Sequence of chain 1.A:
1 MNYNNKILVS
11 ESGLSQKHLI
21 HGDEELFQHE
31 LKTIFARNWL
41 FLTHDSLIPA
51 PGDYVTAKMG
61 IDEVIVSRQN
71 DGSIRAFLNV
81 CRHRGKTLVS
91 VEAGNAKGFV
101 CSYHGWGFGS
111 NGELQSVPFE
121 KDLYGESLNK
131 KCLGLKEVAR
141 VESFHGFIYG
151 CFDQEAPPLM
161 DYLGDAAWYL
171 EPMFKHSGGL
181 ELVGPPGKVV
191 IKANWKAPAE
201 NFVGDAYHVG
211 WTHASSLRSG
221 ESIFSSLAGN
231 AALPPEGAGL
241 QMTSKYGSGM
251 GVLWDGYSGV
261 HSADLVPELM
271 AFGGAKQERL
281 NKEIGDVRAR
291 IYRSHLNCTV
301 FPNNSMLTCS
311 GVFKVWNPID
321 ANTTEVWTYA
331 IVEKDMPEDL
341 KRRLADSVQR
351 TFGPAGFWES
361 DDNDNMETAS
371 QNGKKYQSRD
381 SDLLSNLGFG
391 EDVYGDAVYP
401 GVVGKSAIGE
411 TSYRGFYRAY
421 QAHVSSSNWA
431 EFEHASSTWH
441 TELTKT

Binding-site contacts:
Ligand atom C3 contacts residue VAL209 of chain 1.A at 3.9 Å (hydrophobic).
Ligand atom C1 contacts residue VAL209 of chain 1.A at 4.2 Å (hydrophobic).
Ligand atom C8 contacts residue HIS208 of chain 1.A at 3.8 Å.
Ligand atom C6 contacts residue LEU307 of chain 1.A at 4.0 Å (hydrophobic).
Ligand atom C9 contacts residue ASP205 of chain 1.A at 3.6 Å.
Ligand atom C2 contacts residue PHE224 of chain 1.A at 4.3 Å (hydrophobic).
Ligand atom C4 contacts residue VAL209 of chain 1.A at 4.0 Å (hydrophobic).
Ligand atom C1 contacts residue HIS295 of chain 1.A at 4.2 Å.
Ligand atom C2 contacts residue HIS295 of chain 1.A at 3.7 Å.
Ligand atom C7 contacts residue HIS208 of chain 1.A at 4.2 Å.
Ligand atom C3 contacts residue HIS295 of chain 1.A at 4.1 Å.
Ligand atom C2 contacts residue VAL209 of chain 1.A at 4.1 Å (hydrophobic).
Ligand atom C7 contacts residue LEU307 of chain 1.A at 4.0 Å (hydrophobic).
Ligand atom C5 contacts residue VAL209 of chain 1.A at 4.1 Å (hydrophobic).
Ligand atom C4 contacts residue ASN297 of chain 1.A at 3.5 Å.
Ligand atom C9 contacts residue ASN201 of chain 1.A at 3.6 Å.
Ligand atom C9 contacts residue PHE202 of chain 1.A at 4.2 Å (hydrophobic).
Ligand atom C9 contacts residue LEU307 of chain 1.A at 4.5 Å (hydrophobic).
Ligand atom C5 contacts residue HIS208 of chain 1.A at 4.4 Å.
Ligand atom C5 contacts residue ASP205 of chain 1.A at 4.1 Å.
Ligand atom C5 contacts residue ASN297 of chain 1.A at 3.8 Å.
Ligand atom C8 contacts residue ASN201 of chain 1.A at 3.5 Å.
Ligand atom C5 contacts residue LEU307 of chain 1.A at 4.2 Å (hydrophobic).
Ligand atom C9 contacts residue ASN297 of chain 1.A at 3.9 Å.
Ligand atom C7 contacts residue PHE352 of chain 1.A at 4.2 Å (hydrophobic).
Ligand atom C6 contacts residue VAL209 of chain 1.A at 4.2 Å (hydrophobic).
Ligand atom C8 contacts residue LEU307 of chain 1.A at 4.3 Å (hydrophobic).
Ligand atom C4 contacts residue ASP205 of chain 1.A at 4.1 Å.
Ligand atom C7 contacts residue ASN201 of chain 1.A at 4.4 Å.
Ligand atom C8 contacts residue PHE202 of chain 1.A at 4.2 Å (hydrophobic).
Ligand atom C9 contacts residue HIS208 of chain 1.A at 3.9 Å.
Ligand atom C1 contacts residue LEU307 of chain 1.A at 4.2 Å (hydrophobic).
Ligand atom C3 contacts residue ASN297 of chain 1.A at 4.3 Å.

A protein and the small-molecule ligand that binds it are described below.
Small molecule (SMILES): c1ccc2c(c1)CCC2